Sequence of chain 1.A:
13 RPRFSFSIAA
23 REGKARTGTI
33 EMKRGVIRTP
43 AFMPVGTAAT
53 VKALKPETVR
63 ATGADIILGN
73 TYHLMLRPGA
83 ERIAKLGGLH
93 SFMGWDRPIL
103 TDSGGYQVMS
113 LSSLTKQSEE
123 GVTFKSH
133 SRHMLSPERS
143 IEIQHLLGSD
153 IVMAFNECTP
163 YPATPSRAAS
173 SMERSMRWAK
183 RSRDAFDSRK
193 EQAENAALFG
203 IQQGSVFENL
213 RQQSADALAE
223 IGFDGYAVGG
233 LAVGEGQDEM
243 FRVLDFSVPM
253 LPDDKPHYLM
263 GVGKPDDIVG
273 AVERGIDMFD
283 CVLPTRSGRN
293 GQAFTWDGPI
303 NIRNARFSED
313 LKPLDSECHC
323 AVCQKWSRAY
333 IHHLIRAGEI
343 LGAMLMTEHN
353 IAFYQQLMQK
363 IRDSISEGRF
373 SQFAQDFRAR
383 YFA

Binding-site contacts:
Ligand atom O1 contacts residue ASN158 of chain 1.A at 3.7 Å.
Ligand atom N4 contacts residue ASN158 of chain 1.A at 3.0 Å (h-bond).
Ligand atom N2 contacts residue GLY263 of chain 1.A at 3.7 Å.
Ligand atom C6 contacts residue LEU233 of chain 1.A at 3.7 Å (hydrophobic).
Ligand atom N5 contacts residue ASP104 of chain 1.A at 2.9 Å (salt-bridge).
Ligand atom O1 contacts residue GLN205 of chain 1.A at 2.9 Å (h-bond).
Ligand atom C7 contacts residue GLY232 of chain 1.A at 3.8 Å.
Ligand atom O1 contacts residue GLY232 of chain 1.A at 2.8 Å (h-bond).
Ligand atom C3 contacts residue TYR108 of chain 1.A at 3.7 Å (hydrophobic).
Ligand atom C10 contacts residue ASN158 of chain 1.A at 3.7 Å.
Ligand atom C4 contacts residue GLY263 of chain 1.A at 3.7 Å.
Ligand atom N1 contacts residue GLY263 of chain 1.A at 3.6 Å.
Ligand atom C10 contacts residue MET262 of chain 1.A at 3.7 Å (hydrophobic).
Ligand atom C1 contacts residue ASP104 of chain 1.A at 3.7 Å.
Ligand atom C6 contacts residue MET262 of chain 1.A at 3.8 Å (hydrophobic).
Ligand atom C10 contacts residue ASP104 of chain 1.A at 3.6 Å.
Ligand atom C9 contacts residue ASN158 of chain 1.A at 3.8 Å.
Ligand atom O1 contacts residue GLY231 of chain 1.A at 3.3 Å.
Ligand atom O1 contacts residue CYS160 of chain 1.A at 3.4 Å (h-bond).
Ligand atom N6 contacts residue ASP104 of chain 1.A at 2.8 Å (salt-bridge).
Ligand atom C6 contacts residue TYR108 of chain 1.A at 3.7 Å (hydrophobic).
Ligand atom N3 contacts residue LEU233 of chain 1.A at 2.9 Å (h-bond).
Ligand atom C1 contacts residue TYR108 of chain 1.A at 3.5 Å (hydrophobic).
Ligand atom N5 contacts residue ASN158 of chain 1.A at 2.9 Å (h-bond).
Ligand atom C10 contacts residue TYR108 of chain 1.A at 3.6 Å (hydrophobic).
Ligand atom N5 contacts residue ILE203 of chain 1.A at 3.5 Å.
Ligand atom N5 contacts residue SER105 of chain 1.A at 3.7 Å.
Ligand atom N2 contacts residue ALA234 of chain 1.A at 2.9 Å (h-bond).
Ligand atom N3 contacts residue ALA234 of chain 1.A at 3.6 Å.
Ligand atom C5 contacts residue GLY263 of chain 1.A at 3.4 Å.
Ligand atom N6 contacts residue TYR108 of chain 1.A at 3.3 Å.
Ligand atom C2 contacts residue TYR108 of chain 1.A at 3.5 Å (hydrophobic).
Ligand atom N6 contacts residue MET262 of chain 1.A at 3.3 Å.
Ligand atom N1 contacts residue TYR108 of chain 1.A at 3.7 Å.
Ligand atom C1 contacts residue MET262 of chain 1.A at 3.7 Å (hydrophobic).
Ligand atom C4 contacts residue MET262 of chain 1.A at 3.7 Å (hydrophobic).
Ligand atom C2 contacts residue ASP104 of chain 1.A at 3.7 Å.
Ligand atom C7 contacts residue CYS160 of chain 1.A at 3.8 Å (hydrophobic).
Ligand atom C4 contacts residue ALA234 of chain 1.A at 3.7 Å (hydrophobic).
Ligand atom N3 contacts residue MET262 of chain 1.A at 3.5 Å (h-bond).

A small-molecule ligand and the protein it binds are described below.
Small molecule (SMILES): CNc1nc2cc3c(=O)[nH]c(N)nc3cc2[nH]1